This small molecule binds to this protein.
Small molecule (SMILES): COc1ccc(C(=O)O)cc1

Sequence of chain 1.C:
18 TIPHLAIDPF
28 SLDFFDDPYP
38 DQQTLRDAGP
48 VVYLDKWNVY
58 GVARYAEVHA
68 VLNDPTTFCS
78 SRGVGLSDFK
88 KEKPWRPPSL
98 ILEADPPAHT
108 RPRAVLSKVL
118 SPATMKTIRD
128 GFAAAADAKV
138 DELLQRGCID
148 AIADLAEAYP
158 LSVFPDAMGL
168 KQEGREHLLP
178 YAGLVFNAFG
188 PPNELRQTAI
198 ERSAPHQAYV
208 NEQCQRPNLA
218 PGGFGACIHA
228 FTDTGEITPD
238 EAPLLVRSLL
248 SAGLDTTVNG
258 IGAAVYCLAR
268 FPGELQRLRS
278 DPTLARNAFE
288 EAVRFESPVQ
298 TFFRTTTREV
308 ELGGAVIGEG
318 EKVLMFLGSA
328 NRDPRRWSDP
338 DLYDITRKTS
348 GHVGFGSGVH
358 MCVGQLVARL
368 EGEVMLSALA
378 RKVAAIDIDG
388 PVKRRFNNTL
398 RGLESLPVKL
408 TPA

Binding-site contacts:
Ligand atom C5 contacts residue PHE183 of chain 1.C at 3.9 Å (hydrophobic).
Ligand atom C3 contacts residue LEU99 of chain 1.C at 3.7 Å (hydrophobic).
Ligand atom C6 contacts residue PHE183 of chain 1.C at 3.8 Å (hydrophobic).
Ligand atom C8 contacts residue PHE299 of chain 1.C at 3.8 Å (hydrophobic).
Ligand atom O1 contacts residue ARG93 of chain 1.C at 2.9 Å (salt-bridge).
Ligand atom C1 contacts residue SER248 of chain 1.C at 4.2 Å.
Ligand atom C6 contacts residue PHE186 of chain 1.C at 3.8 Å (hydrophobic).
Ligand atom C3 contacts residue HEM1 of chain 1.P at 3.6 Å.
Ligand atom C6 contacts residue ALA249 of chain 1.C at 3.9 Å (hydrophobic).
Ligand atom C4 contacts residue LEU99 of chain 1.C at 4.0 Å (hydrophobic).
Ligand atom O2 contacts residue SER96 of chain 1.C at 2.6 Å (h-bond).
Ligand atom C6 contacts residue VAL182 of chain 1.C at 4.2 Å (hydrophobic).
Ligand atom C1 contacts residue LEU99 of chain 1.C at 4.0 Å (hydrophobic).
Ligand atom C5 contacts residue ALA249 of chain 1.C at 3.5 Å (hydrophobic).
Ligand atom C1 contacts residue SER245 of chain 1.C at 3.4 Å.
Ligand atom C4 contacts residue ALA249 of chain 1.C at 3.6 Å (hydrophobic).
Ligand atom C2 contacts residue LEU99 of chain 1.C at 3.8 Å (hydrophobic).
Ligand atom O3 contacts residue PHE183 of chain 1.C at 3.2 Å.
Ligand atom C8 contacts residue PHE183 of chain 1.C at 4.0 Å (hydrophobic).
Ligand atom O1 contacts residue SER245 of chain 1.C at 3.6 Å.
Ligand atom C6 contacts residue LEU99 of chain 1.C at 3.9 Å (hydrophobic).
Ligand atom O3 contacts residue ALA249 of chain 1.C at 4.0 Å.
Ligand atom C1 contacts residue SER96 of chain 1.C at 3.5 Å.
Ligand atom O2 contacts residue ILE98 of chain 1.C at 3.9 Å.
Ligand atom C7 contacts residue ALA249 of chain 1.C at 4.1 Å (hydrophobic).
Ligand atom O1 contacts residue SER248 of chain 1.C at 3.5 Å.
Ligand atom C5 contacts residue LEU99 of chain 1.C at 4.0 Å (hydrophobic).
Ligand atom O3 contacts residue PHE299 of chain 1.C at 3.6 Å.
Ligand atom C7 contacts residue ARG93 of chain 1.C at 4.1 Å.
Ligand atom O2 contacts residue LEU99 of chain 1.C at 3.6 Å.
Ligand atom C3 contacts residue ALA249 of chain 1.C at 3.9 Å (hydrophobic).
Ligand atom C7 contacts residue LEU99 of chain 1.C at 3.8 Å (hydrophobic).
Ligand atom O1 contacts residue SER96 of chain 1.C at 3.8 Å.
Ligand atom C4 contacts residue HEM1 of chain 1.P at 3.5 Å.
Ligand atom C7 contacts residue SER248 of chain 1.C at 3.8 Å.
Ligand atom C7 contacts residue VAL182 of chain 1.C at 4.0 Å (hydrophobic).
Ligand atom O2 contacts residue SER245 of chain 1.C at 2.6 Å (h-bond).
Ligand atom C1 contacts residue ARG93 of chain 1.C at 3.9 Å.
Ligand atom C8 contacts residue HEM1 of chain 1.P at 3.3 Å.
Ligand atom C2 contacts residue ALA249 of chain 1.C at 4.2 Å (hydrophobic).